Binding-site contacts:
Ligand atom C1 contacts residue ASN121 of chain 1.A at 1.4 Å.
Ligand atom C3 contacts residue ASN121 of chain 1.A at 3.8 Å.
Ligand atom C8 contacts residue GLU169 of chain 1.A at 3.5 Å.
Ligand atom O7 contacts residue HIS170 of chain 1.A at 4.5 Å.
Ligand atom C5 contacts residue ASN121 of chain 1.A at 3.6 Å.
Ligand atom O7 contacts residue ASN121 of chain 1.A at 3.8 Å.
Ligand atom C7 contacts residue TRP171 of chain 1.A at 4.1 Å (hydrophobic).
Ligand atom C2 contacts residue ASN121 of chain 1.A at 2.4 Å.
Ligand atom O5 contacts residue ASN121 of chain 1.A at 2.3 Å (h-bond).
Ligand atom C7 contacts residue GLU169 of chain 1.A at 3.9 Å.
Ligand atom C8 contacts residue HIS170 of chain 1.A at 4.1 Å.
Ligand atom C7 contacts residue ASN121 of chain 1.A at 3.6 Å.
Ligand atom N2 contacts residue ASN121 of chain 1.A at 2.9 Å (h-bond).
Ligand atom C4 contacts residue ASN121 of chain 1.A at 4.2 Å.
Ligand atom C8 contacts residue TRP171 of chain 1.A at 3.5 Å (hydrophobic).
Ligand atom C8 contacts residue VAL119 of chain 1.A at 3.9 Å (hydrophobic).
Ligand atom O7 contacts residue GLU169 of chain 1.A at 3.5 Å.

Sequence of chain 1.A:
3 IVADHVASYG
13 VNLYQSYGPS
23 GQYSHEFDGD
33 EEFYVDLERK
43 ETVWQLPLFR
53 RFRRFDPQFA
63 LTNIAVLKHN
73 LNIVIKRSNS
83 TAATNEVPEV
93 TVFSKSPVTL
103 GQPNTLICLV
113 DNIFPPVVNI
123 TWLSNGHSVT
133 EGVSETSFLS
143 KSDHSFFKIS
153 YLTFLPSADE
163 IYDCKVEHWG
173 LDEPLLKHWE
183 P

A small-molecule ligand and the protein it binds are described below.
Small molecule (SMILES): CC(=O)N[C@@H]1[C@@H](O)[C@H](O)[C@@H](CO)O[C@H]1O